Binding-site contacts:
Ligand atom NAJ contacts residue PRO532 of chain 1.C at 3.1 Å (h-bond).
Ligand atom CAH contacts residue LEU791 of chain 1.C at 3.8 Å (hydrophobic).
Ligand atom CAD contacts residue THR535 of chain 1.C at 3.5 Å.
Ligand atom CAG contacts residue GLN786 of chain 1.C at 3.6 Å.
Ligand atom NAO contacts residue SER761 of chain 1.B at 4.2 Å.
Ligand atom OAB contacts residue ILE519 of chain 1.B at 3.5 Å.
Ligand atom CAE contacts residue LYS762 of chain 1.B at 3.9 Å.
Ligand atom NAJ contacts residue LEU783 of chain 1.C at 3.6 Å.
Ligand atom CAH contacts residue GLN786 of chain 1.C at 3.5 Å.
Ligand atom CAG contacts residue SER761 of chain 1.B at 3.6 Å.
Ligand atom CAK contacts residue LYS762 of chain 1.B at 3.1 Å.
Ligand atom CAN contacts residue PRO532 of chain 1.C at 3.7 Å (hydrophobic).
Ligand atom CAF contacts residue GLY763 of chain 1.B at 3.6 Å.
Ligand atom CAF contacts residue PRO532 of chain 1.B at 3.5 Å (hydrophobic).
Ligand atom CAD contacts residue THR535 of chain 1.B at 3.9 Å.
Ligand atom CAF contacts residue LYS762 of chain 1.B at 3.8 Å.
Ligand atom OAA contacts residue LEU783 of chain 1.C at 3.3 Å.
Ligand atom CAE contacts residue THR535 of chain 1.C at 3.5 Å.
Ligand atom FAC contacts residue PRO532 of chain 1.B at 3.4 Å.
Ligand atom SAP contacts residue LEU783 of chain 1.C at 4.2 Å.
Ligand atom OAB contacts residue LYS531 of chain 1.C at 3.2 Å.
Ligand atom CAE contacts residue SER761 of chain 1.B at 3.5 Å.
Ligand atom CAN contacts residue GLN786 of chain 1.C at 3.8 Å.
Ligand atom CAK contacts residue GLY763 of chain 1.B at 3.6 Å.
Ligand atom CAH contacts residue PRO532 of chain 1.C at 3.8 Å (hydrophobic).
Ligand atom FAC contacts residue THR535 of chain 1.B at 3.4 Å.
Ligand atom OAB contacts residue PRO532 of chain 1.B at 3.9 Å.
Ligand atom FAC contacts residue MET534 of chain 1.B at 3.4 Å.
Ligand atom NAO contacts residue PRO532 of chain 1.C at 3.5 Å (h-bond).
Ligand atom OAA contacts residue ILE519 of chain 1.B at 3.5 Å (h-bond).
Ligand atom CAD contacts residue LYS762 of chain 1.B at 3.2 Å.
Ligand atom CAL contacts residue PRO532 of chain 1.C at 4.2 Å (hydrophobic).
Ligand atom CAH contacts residue MET534 of chain 1.C at 3.9 Å (hydrophobic).
Ligand atom CAH contacts residue PHE533 of chain 1.C at 3.5 Å (hydrophobic).
Ligand atom CAL contacts residue SER761 of chain 1.B at 4.2 Å.
Ligand atom CAD contacts residue SER761 of chain 1.B at 4.0 Å.
Ligand atom CAI contacts residue PRO532 of chain 1.C at 3.3 Å (hydrophobic).
Ligand atom FAC contacts residue LYS762 of chain 1.B at 3.2 Å.
Ligand atom CAK contacts residue PRO532 of chain 1.B at 3.9 Å (hydrophobic).
Ligand atom FAC contacts residue GLY763 of chain 1.B at 3.2 Å.

This small molecule binds to this protein.
Small molecule (SMILES): O=S1(=O)NCN(C2CC2)c2ccc(F)cc21

Sequence of chain 1.B:
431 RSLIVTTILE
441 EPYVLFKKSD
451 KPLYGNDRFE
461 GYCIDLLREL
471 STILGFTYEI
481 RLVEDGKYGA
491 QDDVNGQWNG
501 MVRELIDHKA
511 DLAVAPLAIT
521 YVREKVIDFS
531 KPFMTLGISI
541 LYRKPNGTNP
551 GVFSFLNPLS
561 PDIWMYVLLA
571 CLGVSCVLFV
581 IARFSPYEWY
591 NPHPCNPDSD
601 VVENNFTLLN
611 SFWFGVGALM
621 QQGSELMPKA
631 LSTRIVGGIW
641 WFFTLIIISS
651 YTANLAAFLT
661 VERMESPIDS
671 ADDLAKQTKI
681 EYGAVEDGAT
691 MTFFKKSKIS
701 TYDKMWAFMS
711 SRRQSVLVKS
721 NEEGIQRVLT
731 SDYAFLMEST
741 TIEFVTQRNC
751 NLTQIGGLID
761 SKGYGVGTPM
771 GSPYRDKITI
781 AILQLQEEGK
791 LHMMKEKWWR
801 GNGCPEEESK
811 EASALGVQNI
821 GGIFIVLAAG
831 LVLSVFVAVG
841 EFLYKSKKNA

Sequence of chain 1.C:
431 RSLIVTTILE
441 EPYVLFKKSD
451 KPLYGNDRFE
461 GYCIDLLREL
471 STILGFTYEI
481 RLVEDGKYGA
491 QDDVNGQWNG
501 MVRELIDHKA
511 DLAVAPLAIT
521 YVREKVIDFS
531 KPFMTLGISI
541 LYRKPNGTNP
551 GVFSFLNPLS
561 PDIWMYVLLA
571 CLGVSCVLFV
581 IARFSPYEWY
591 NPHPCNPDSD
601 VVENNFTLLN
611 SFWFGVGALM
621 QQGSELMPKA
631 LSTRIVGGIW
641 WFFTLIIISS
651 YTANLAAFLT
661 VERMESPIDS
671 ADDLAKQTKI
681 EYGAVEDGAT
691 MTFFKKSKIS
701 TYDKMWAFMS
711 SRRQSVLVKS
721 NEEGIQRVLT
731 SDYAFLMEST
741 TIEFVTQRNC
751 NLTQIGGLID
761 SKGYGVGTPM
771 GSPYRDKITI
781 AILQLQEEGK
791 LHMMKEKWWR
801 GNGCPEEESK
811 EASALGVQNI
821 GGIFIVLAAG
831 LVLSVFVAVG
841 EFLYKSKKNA